Binding-site contacts:
Ligand atom CAK contacts residue MET50 of chain 1.A at 3.6 Å (hydrophobic).
Ligand atom CAP contacts residue TRP132 of chain 1.A at 4.0 Å (hydrophobic).
Ligand atom CAI contacts residue MET50 of chain 1.A at 3.8 Å (hydrophobic).
Ligand atom CAB contacts residue ASN347 of chain 1.A at 3.6 Å.
Ligand atom CAT contacts residue LEU36 of chain 1.A at 3.4 Å (hydrophobic).
Ligand atom CAN contacts residue ILE186 of chain 1.A at 3.8 Å (hydrophobic).
Ligand atom CAJ contacts residue PHE351 of chain 1.A at 3.9 Å (hydrophobic).
Ligand atom CBC contacts residue PHE39 of chain 1.A at 3.4 Å (hydrophobic).
Ligand atom CAA contacts residue PHE351 of chain 1.A at 4.1 Å (hydrophobic).
Ligand atom CAR contacts residue PHE39 of chain 1.A at 3.3 Å (hydrophobic).
Ligand atom CAN contacts residue PHE189 of chain 1.A at 3.7 Å (hydrophobic).
Ligand atom CAZ contacts residue PHE39 of chain 1.A at 4.0 Å (hydrophobic).
Ligand atom OAH contacts residue ARG40 of chain 1.A at 3.8 Å.
Ligand atom CBC contacts residue ARG47 of chain 1.A at 3.6 Å.
Ligand atom CAB contacts residue PHE351 of chain 1.A at 3.8 Å (hydrophobic).
Ligand atom CAC contacts residue PHE351 of chain 1.A at 3.8 Å (hydrophobic).
Ligand atom CAA contacts residue PHE189 of chain 1.A at 3.9 Å (hydrophobic).
Ligand atom CBF contacts residue PHE39 of chain 1.A at 3.9 Å (hydrophobic).
Ligand atom CAV contacts residue PHE39 of chain 1.A at 4.1 Å (hydrophobic).
Ligand atom CAM contacts residue ARG47 of chain 1.A at 3.5 Å.
Ligand atom CAU contacts residue PHE39 of chain 1.A at 4.2 Å (hydrophobic).
Ligand atom CAY contacts residue ARG47 of chain 1.A at 3.6 Å.
Ligand atom CAI contacts residue PHE39 of chain 1.A at 3.8 Å (hydrophobic).
Ligand atom CAX contacts residue ARG40 of chain 1.A at 3.5 Å.
Ligand atom CBA contacts residue PHE189 of chain 1.A at 4.0 Å (hydrophobic).
Ligand atom CAA contacts residue ILE348 of chain 1.A at 4.0 Å (hydrophobic).
Ligand atom CAB contacts residue PHE189 of chain 1.A at 3.6 Å (hydrophobic).
Ligand atom CBA contacts residue PHE351 of chain 1.A at 3.5 Å (hydrophobic).
Ligand atom CBG contacts residue PHE39 of chain 1.A at 3.9 Å (hydrophobic).
Ligand atom CAO contacts residue PHE190 of chain 1.A at 3.9 Å (hydrophobic).
Ligand atom CAQ contacts residue TRP132 of chain 1.A at 3.8 Å (hydrophobic).
Ligand atom CAP contacts residue ILE186 of chain 1.A at 4.0 Å (hydrophobic).
Ligand atom OAF contacts residue ARG40 of chain 1.A at 3.0 Å (salt-bridge).
Ligand atom CAO contacts residue ILE186 of chain 1.A at 4.1 Å (hydrophobic).
Ligand atom CAS contacts residue LEU36 of chain 1.A at 4.0 Å (hydrophobic).
Ligand atom CAK contacts residue PHE39 of chain 1.A at 3.9 Å (hydrophobic).
Ligand atom CAB contacts residue ILE186 of chain 1.A at 4.2 Å (hydrophobic).
Ligand atom CAL contacts residue ARG40 of chain 1.A at 4.2 Å.
Ligand atom OAW contacts residue ARG47 of chain 1.A at 3.0 Å (salt-bridge).
Ligand atom CAV contacts residue ARG47 of chain 1.A at 3.6 Å.

Sequence of chain 1.A:
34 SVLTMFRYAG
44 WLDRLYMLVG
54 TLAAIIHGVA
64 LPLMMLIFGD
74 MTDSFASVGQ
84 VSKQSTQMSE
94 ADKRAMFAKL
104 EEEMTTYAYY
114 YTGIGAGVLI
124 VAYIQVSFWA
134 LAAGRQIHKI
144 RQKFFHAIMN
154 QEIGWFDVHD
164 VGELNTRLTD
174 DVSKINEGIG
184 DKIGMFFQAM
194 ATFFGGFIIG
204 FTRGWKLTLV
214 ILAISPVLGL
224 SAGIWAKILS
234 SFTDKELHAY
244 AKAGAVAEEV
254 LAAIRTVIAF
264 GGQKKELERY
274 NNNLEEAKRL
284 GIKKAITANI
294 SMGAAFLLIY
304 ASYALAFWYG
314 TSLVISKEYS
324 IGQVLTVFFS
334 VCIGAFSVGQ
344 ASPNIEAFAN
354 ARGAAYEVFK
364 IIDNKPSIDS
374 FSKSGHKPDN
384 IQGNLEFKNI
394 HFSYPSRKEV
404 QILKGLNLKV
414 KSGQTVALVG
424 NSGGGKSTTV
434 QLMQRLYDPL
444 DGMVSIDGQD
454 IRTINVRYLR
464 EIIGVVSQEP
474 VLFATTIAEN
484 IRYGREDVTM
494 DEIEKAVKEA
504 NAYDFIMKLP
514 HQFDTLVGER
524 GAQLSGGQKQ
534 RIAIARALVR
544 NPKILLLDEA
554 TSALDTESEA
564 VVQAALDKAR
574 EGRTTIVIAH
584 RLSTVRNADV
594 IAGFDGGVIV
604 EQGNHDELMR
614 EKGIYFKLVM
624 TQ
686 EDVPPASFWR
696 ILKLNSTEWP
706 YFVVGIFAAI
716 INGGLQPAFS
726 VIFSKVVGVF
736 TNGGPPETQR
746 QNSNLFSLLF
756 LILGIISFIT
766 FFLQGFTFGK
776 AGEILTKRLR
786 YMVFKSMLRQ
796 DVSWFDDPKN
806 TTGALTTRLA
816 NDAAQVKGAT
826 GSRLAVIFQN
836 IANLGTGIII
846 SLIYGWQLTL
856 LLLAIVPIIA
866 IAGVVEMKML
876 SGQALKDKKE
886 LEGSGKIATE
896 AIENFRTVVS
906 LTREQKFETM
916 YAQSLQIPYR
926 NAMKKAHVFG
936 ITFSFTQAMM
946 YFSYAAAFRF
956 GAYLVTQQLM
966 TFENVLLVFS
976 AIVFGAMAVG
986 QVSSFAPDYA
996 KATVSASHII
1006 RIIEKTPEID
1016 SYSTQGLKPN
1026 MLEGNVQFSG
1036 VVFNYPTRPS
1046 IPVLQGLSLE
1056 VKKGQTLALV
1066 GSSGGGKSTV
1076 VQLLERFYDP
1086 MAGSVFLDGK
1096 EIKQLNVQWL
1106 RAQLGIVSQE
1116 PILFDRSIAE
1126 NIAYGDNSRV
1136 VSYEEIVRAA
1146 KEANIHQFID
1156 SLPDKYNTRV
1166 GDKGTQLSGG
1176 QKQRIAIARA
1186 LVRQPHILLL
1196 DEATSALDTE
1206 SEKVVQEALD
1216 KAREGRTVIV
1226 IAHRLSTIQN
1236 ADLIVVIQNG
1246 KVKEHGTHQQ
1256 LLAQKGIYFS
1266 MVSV

This small molecule binds to this protein.
Small molecule (SMILES): CC(C)CCC[C@@H](C)[C@H]1CC[C@H]2[C@@H]3CC=C4C[C@@H](OC(=O)CCC(=O)O)CC[C@]4(C)[C@H]3CC[C@]12C